Binding-site contacts:
Ligand atom N2 contacts residue SER415 of chain 1.B at 3.5 Å.
Ligand atom C1 contacts residue VAL414 of chain 1.B at 3.6 Å (hydrophobic).
Ligand atom C2 contacts residue VAL414 of chain 1.B at 3.9 Å (hydrophobic).
Ligand atom C5 contacts residue SER179 of chain 1.B at 3.9 Å.
Ligand atom C4 contacts residue ASN232 of chain 1.B at 4.2 Å.
Ligand atom C7 contacts residue VAL414 of chain 1.B at 3.9 Å (hydrophobic).
Ligand atom C5 contacts residue ASN232 of chain 1.B at 3.6 Å.
Ligand atom C7 contacts residue LEU231 of chain 1.B at 4.2 Å (hydrophobic).
Ligand atom C3 contacts residue ASN232 of chain 1.B at 3.8 Å.
Ligand atom C6 contacts residue SER179 of chain 1.B at 3.3 Å.
Ligand atom C4 contacts residue VAL414 of chain 1.B at 3.5 Å (hydrophobic).
Ligand atom O7 contacts residue LEU231 of chain 1.B at 3.2 Å.
Ligand atom O5 contacts residue VAL414 of chain 1.B at 3.9 Å.
Ligand atom C2 contacts residue ASN232 of chain 1.B at 2.4 Å.
Ligand atom O5 contacts residue ASN232 of chain 1.B at 2.3 Å (h-bond).
Ligand atom O4 contacts residue SER179 of chain 1.B at 3.5 Å (h-bond).
Ligand atom C8 contacts residue ASN232 of chain 1.B at 4.0 Å.
Ligand atom O6 contacts residue ILE411 of chain 1.B at 3.3 Å.
Ligand atom N2 contacts residue ASN232 of chain 1.B at 2.9 Å (h-bond).
Ligand atom C8 contacts residue PRO182 of chain 1.B at 3.6 Å (hydrophobic).
Ligand atom C6 contacts residue ILE411 of chain 1.B at 4.1 Å (hydrophobic).
Ligand atom C4 contacts residue SER179 of chain 1.B at 4.2 Å.
Ligand atom O6 contacts residue CYS347 of chain 1.B at 4.1 Å.
Ligand atom C3 contacts residue VAL414 of chain 1.B at 3.2 Å (hydrophobic).
Ligand atom O4 contacts residue HIS36 of chain 1.B at 3.9 Å.
Ligand atom O6 contacts residue CYS413 of chain 1.B at 3.5 Å.
Ligand atom C7 contacts residue ASN346 of chain 1.B at 3.7 Å.
Ligand atom O6 contacts residue SER179 of chain 1.B at 2.3 Å (h-bond).
Ligand atom O3 contacts residue CYS413 of chain 1.B at 3.6 Å.
Ligand atom C6 contacts residue ILE411 of chain 1.B at 4.3 Å (hydrophobic).
Ligand atom C5 contacts residue VAL414 of chain 1.B at 3.2 Å (hydrophobic).
Ligand atom C7 contacts residue ASN232 of chain 1.B at 3.7 Å.
Ligand atom O7 contacts residue VAL414 of chain 1.B at 3.2 Å.
Ligand atom C8 contacts residue ASN346 of chain 1.B at 4.0 Å.
Ligand atom O5 contacts residue CYS413 of chain 1.B at 4.0 Å.
Ligand atom C6 contacts residue GLY348 of chain 1.B at 3.6 Å.
Ligand atom C1 contacts residue ASN232 of chain 1.B at 1.4 Å.
Ligand atom O6 contacts residue GLY348 of chain 1.B at 3.2 Å (h-bond).
Ligand atom O4 contacts residue VAL414 of chain 1.B at 3.5 Å (h-bond).
Ligand atom O7 contacts residue ASN346 of chain 1.B at 3.2 Å (h-bond).

The small molecule below binds the protein below.
Small molecule (SMILES): CC(=O)N[C@H]1[C@H](O[C@H]2[C@H](O)[C@@H](NC(C)=O)CO[C@@H]2CO)O[C@H](CO)[C@@H](O[C@@H]2O[C@H](CO)[C@@H](O)[C@H](O[C@H]3O[C@H](CO)[C@@H](O)[C@H](O)[C@@H]3O)[C@@H]2O)[C@@H]1O

Sequence of chain 1.B:
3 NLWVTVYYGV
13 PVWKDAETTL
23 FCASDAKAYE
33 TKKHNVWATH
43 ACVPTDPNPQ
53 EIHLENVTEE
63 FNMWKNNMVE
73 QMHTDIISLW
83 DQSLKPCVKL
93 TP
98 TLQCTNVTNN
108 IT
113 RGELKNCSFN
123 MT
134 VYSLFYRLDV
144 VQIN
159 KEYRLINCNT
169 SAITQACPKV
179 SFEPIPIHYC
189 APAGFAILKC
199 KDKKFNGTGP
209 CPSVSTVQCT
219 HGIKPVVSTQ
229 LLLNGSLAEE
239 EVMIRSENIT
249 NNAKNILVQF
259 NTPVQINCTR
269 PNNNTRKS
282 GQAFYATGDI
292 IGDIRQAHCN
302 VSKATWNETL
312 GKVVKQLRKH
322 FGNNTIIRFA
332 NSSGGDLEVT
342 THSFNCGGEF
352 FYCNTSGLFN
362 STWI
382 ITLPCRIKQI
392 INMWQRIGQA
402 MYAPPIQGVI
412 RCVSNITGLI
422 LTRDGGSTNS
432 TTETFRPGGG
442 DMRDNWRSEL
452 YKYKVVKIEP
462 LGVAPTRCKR